Sequence of chain 1.B:
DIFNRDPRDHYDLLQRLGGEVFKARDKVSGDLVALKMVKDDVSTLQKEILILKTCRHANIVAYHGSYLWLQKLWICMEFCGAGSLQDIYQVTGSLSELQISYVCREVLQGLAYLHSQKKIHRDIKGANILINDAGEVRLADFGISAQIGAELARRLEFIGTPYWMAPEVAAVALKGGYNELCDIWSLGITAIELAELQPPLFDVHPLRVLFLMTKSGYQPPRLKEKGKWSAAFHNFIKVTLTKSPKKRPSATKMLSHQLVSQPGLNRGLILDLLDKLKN

This small molecule binds to this protein.
Small molecule (SMILES): CCN(CC)CCNC(=O)c1c(C)[nH]c(/C=C2\C(=O)Nc3ccc(F)cc32)c1C

Binding-site contacts:
Ligand atom C13 contacts residue LEU25 of chain 1.B at 3.7 Å (hydrophobic).
Ligand atom C41 contacts residue ASP103 of chain 1.B at 3.5 Å.
Ligand atom C4 contacts residue PHE95 of chain 1.B at 3.7 Å (hydrophobic).
Ligand atom O27 contacts residue PHE95 of chain 1.B at 3.6 Å.
Ligand atom C16 contacts residue GLU94 of chain 1.B at 3.7 Å.
Ligand atom N23 contacts residue LEU25 of chain 1.B at 3.5 Å.
Ligand atom C4 contacts residue GLY99 of chain 1.B at 3.8 Å.
Ligand atom C20 contacts residue LEU146 of chain 1.B at 3.6 Å (hydrophobic).
Ligand atom C14 contacts residue LEU25 of chain 1.B at 3.6 Å (hydrophobic).
Ligand atom N25 contacts residue ASP103 of chain 1.B at 3.0 Å (salt-bridge).
Ligand atom C13 contacts residue GLY99 of chain 1.B at 3.8 Å.
Ligand atom F29 contacts residue PHE158 of chain 1.B at 3.7 Å.
Ligand atom C3 contacts residue LEU25 of chain 1.B at 3.8 Å (hydrophobic).
Ligand atom C4 contacts residue GLY97 of chain 1.B at 3.5 Å.
Ligand atom C16 contacts residue ALA46 of chain 1.B at 3.8 Å (hydrophobic).
Ligand atom C17 contacts residue LEU146 of chain 1.B at 3.4 Å (hydrophobic).
Ligand atom O28 contacts residue LEU25 of chain 1.B at 3.6 Å.
Ligand atom C18 contacts residue LEU25 of chain 1.B at 3.7 Å (hydrophobic).
Ligand atom C37 contacts residue ASP103 of chain 1.B at 3.5 Å.
Ligand atom C19 contacts residue LEU25 of chain 1.B at 3.7 Å (hydrophobic).
Ligand atom C14 contacts residue CYS96 of chain 1.B at 3.5 Å (hydrophobic).
Ligand atom N23 contacts residue CYS96 of chain 1.B at 3.3 Å (h-bond).
Ligand atom C6 contacts residue GLU94 of chain 1.B at 3.8 Å.
Ligand atom C21 contacts residue LEU146 of chain 1.B at 3.7 Å (hydrophobic).
Ligand atom C19 contacts residue GLY99 of chain 1.B at 3.5 Å.
Ligand atom C21 contacts residue ALA46 of chain 1.B at 3.6 Å (hydrophobic).
Ligand atom C4 contacts residue CYS96 of chain 1.B at 3.2 Å (hydrophobic).
Ligand atom C38 contacts residue LEU25 of chain 1.B at 3.5 Å (hydrophobic).
Ligand atom C6 contacts residue MET93 of chain 1.B at 3.6 Å (hydrophobic).
Ligand atom F29 contacts residue ASP157 of chain 1.B at 3.4 Å.
Ligand atom C3 contacts residue ASP103 of chain 1.B at 3.5 Å.
Ligand atom N24 contacts residue GLU94 of chain 1.B at 2.8 Å (salt-bridge).
Ligand atom N24 contacts residue LEU146 of chain 1.B at 3.5 Å.
Ligand atom C12 contacts residue PHE158 of chain 1.B at 3.9 Å (hydrophobic).
Ligand atom C21 contacts residue CYS96 of chain 1.B at 3.7 Å (hydrophobic).
Ligand atom C14 contacts residue GLY99 of chain 1.B at 3.6 Å.
Ligand atom C16 contacts residue LEU146 of chain 1.B at 3.4 Å (hydrophobic).
Ligand atom N24 contacts residue ALA46 of chain 1.B at 3.4 Å.
Ligand atom O27 contacts residue CYS96 of chain 1.B at 2.9 Å (h-bond).
Ligand atom C7 contacts residue PHE158 of chain 1.B at 3.5 Å (hydrophobic).